Sequence of chain 1.A:
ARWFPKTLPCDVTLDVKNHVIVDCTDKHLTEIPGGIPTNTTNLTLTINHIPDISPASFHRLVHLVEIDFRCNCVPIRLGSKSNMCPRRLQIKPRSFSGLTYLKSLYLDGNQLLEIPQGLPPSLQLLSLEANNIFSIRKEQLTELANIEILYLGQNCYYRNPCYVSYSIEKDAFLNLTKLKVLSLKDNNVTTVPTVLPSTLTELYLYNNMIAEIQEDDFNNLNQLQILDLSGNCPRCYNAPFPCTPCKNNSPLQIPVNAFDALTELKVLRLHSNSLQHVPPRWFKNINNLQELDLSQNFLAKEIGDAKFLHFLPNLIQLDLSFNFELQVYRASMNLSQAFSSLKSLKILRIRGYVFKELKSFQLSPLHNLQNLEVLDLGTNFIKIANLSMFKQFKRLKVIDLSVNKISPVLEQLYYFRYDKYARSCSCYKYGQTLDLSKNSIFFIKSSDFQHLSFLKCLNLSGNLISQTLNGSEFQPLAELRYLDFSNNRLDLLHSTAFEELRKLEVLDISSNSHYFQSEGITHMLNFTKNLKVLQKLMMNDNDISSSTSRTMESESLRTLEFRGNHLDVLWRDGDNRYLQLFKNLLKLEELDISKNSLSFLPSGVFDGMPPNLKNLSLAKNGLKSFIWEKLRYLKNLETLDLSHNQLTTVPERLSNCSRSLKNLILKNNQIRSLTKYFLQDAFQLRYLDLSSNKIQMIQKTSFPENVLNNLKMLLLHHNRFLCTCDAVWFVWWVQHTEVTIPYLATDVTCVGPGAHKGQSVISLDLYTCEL

Binding-site contacts:
Ligand atom O4 contacts residue HIS493 of chain 1.A at 4.1 Å.
Ligand atom C6 contacts residue SER393 of chain 1.A at 4.4 Å.
Ligand atom C3 contacts residue ASN391 of chain 1.A at 3.9 Å.
Ligand atom O5 contacts residue SER393 of chain 1.A at 4.2 Å.
Ligand atom O5 contacts residue ASN391 of chain 1.A at 2.3 Å (h-bond).
Ligand atom O6 contacts residue LYS396 of chain 1.A at 2.4 Å (salt-bridge).
Ligand atom O6 contacts residue SER393 of chain 1.A at 3.5 Å.
Ligand atom N2 contacts residue ASN391 of chain 1.A at 3.2 Å (h-bond).
Ligand atom C4 contacts residue ASN391 of chain 1.A at 4.3 Å.
Ligand atom C6 contacts residue HIS493 of chain 1.A at 4.3 Å.
Ligand atom C1 contacts residue ASN391 of chain 1.A at 1.4 Å.
Ligand atom C4 contacts residue GLN492 of chain 1.A at 4.3 Å.
Ligand atom C5 contacts residue ASN391 of chain 1.A at 3.5 Å.
Ligand atom C5 contacts residue SER393 of chain 1.A at 4.1 Å.
Ligand atom C2 contacts residue ASN391 of chain 1.A at 2.6 Å.
Ligand atom C1 contacts residue SER393 of chain 1.A at 4.4 Å.
Ligand atom O6 contacts residue HIS493 of chain 1.A at 3.5 Å.
Ligand atom O4 contacts residue GLN492 of chain 1.A at 3.2 Å (h-bond).
Ligand atom C6 contacts residue LYS396 of chain 1.A at 3.3 Å.
Ligand atom O7 contacts residue ASN391 of chain 1.A at 3.4 Å (h-bond).
Ligand atom C7 contacts residue ASN391 of chain 1.A at 3.5 Å.

A small-molecule ligand and the protein it binds are described below.
Small molecule (SMILES): CC(=O)N[C@@H]1[C@@H](O)[C@H](O)[C@@H](CO)O[C@H]1O